Binding-site contacts:
Ligand atom O23 contacts residue SER61 of chain 1.B at 2.7 Å (h-bond).
Ligand atom C21 contacts residue SER61 of chain 1.B at 3.1 Å.
Ligand atom C2 contacts residue ALA315 of chain 1.B at 3.0 Å (hydrophobic).
Ligand atom O16 contacts residue ALA217 of chain 1.B at 3.9 Å.
Ligand atom O23 contacts residue ALA315 of chain 1.B at 2.9 Å (h-bond).
Ligand atom C7 contacts residue THR316 of chain 1.B at 3.8 Å.
Ligand atom C4 contacts residue THR316 of chain 1.B at 3.5 Å.
Ligand atom O2 contacts residue GLY317 of chain 1.B at 3.7 Å.
Ligand atom O24 contacts residue GLY314 of chain 1.B at 3.5 Å.
Ligand atom C18 contacts residue SER61 of chain 1.B at 3.5 Å.
Ligand atom C4 contacts residue ALA315 of chain 1.B at 3.1 Å (hydrophobic).
Ligand atom O17 contacts residue GLN117 of chain 1.B at 3.4 Å (h-bond).
Ligand atom O24 contacts residue ALA315 of chain 1.B at 3.2 Å (h-bond).
Ligand atom O23 contacts residue GLY314 of chain 1.B at 3.7 Å.
Ligand atom C19 contacts residue GLN117 of chain 1.B at 3.3 Å.
Ligand atom C15 contacts residue SER61 of chain 1.B at 3.7 Å.
Ligand atom O24 contacts residue SER61 of chain 1.B at 3.8 Å.
Ligand atom O16 contacts residue TYR218 of chain 1.B at 3.6 Å.
Ligand atom O2 contacts residue THR316 of chain 1.B at 3.8 Å.
Ligand atom C6 contacts residue THR316 of chain 1.B at 3.5 Å.
Ligand atom O1 contacts residue ASN340 of chain 1.B at 3.9 Å.
Ligand atom C7 contacts residue GLY317 of chain 1.B at 3.6 Å.
Ligand atom O16 contacts residue SER61 of chain 1.B at 2.4 Å (h-bond).
Ligand atom C3 contacts residue TYR218 of chain 1.B at 3.7 Å (hydrophobic).
Ligand atom C2 contacts residue THR316 of chain 1.B at 3.8 Å.
Ligand atom O23 contacts residue GLY60 of chain 1.B at 3.9 Å.
Ligand atom O17 contacts residue TYR218 of chain 1.B at 3.5 Å.
Ligand atom O16 contacts residue LYS64 of chain 1.B at 3.2 Å (salt-bridge).
Ligand atom O16 contacts residue ASN149 of chain 1.B at 3.3 Å (h-bond).
Ligand atom N1 contacts residue TYR218 of chain 1.B at 3.8 Å.
Ligand atom N1 contacts residue ALA315 of chain 1.B at 2.8 Å (h-bond).
Ligand atom S13 contacts residue ASN149 of chain 1.B at 3.6 Å (h-bond).
Ligand atom S13 contacts residue SER61 of chain 1.B at 3.5 Å (h-bond).
Ligand atom C22 contacts residue LEU116 of chain 1.B at 4.0 Å (hydrophobic).
Ligand atom O1 contacts residue THR316 of chain 1.B at 3.9 Å.
Ligand atom N2 contacts residue GLY317 of chain 1.B at 3.8 Å.
Ligand atom N2 contacts residue THR316 of chain 1.B at 3.6 Å.
Ligand atom C6 contacts residue GLY317 of chain 1.B at 3.8 Å.
Ligand atom C21 contacts residue ALA315 of chain 1.B at 3.4 Å (hydrophobic).
Ligand atom O17 contacts residue ASN149 of chain 1.B at 2.4 Å (h-bond).

Sequence of chain 1.B:
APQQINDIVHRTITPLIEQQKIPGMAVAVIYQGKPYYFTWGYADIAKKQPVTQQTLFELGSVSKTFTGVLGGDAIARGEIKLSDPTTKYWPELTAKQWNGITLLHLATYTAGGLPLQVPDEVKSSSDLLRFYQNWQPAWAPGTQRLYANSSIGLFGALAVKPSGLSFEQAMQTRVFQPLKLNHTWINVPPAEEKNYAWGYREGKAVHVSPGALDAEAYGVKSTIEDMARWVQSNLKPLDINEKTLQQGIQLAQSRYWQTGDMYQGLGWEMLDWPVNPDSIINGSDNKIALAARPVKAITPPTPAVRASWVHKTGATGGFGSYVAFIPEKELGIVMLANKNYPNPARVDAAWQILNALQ

This protein binds this small molecule.
Small molecule (SMILES): O=C(O)c1sccc1S(=O)(=O)Nc1cccc([N+](=O)[O-])c1